Sequence of chain 1.E:
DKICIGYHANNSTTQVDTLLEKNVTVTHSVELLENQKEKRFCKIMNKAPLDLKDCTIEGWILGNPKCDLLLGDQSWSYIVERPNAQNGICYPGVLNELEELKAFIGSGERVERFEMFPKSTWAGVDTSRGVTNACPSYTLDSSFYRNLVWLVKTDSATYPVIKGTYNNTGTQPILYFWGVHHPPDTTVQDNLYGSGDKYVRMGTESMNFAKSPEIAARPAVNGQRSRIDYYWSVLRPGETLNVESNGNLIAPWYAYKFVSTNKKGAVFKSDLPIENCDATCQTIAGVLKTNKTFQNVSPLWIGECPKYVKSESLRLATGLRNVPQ

Binding-site contacts:
Ligand atom O5 contacts residue ASN167 of chain 1.E at 2.3 Å (h-bond).
Ligand atom O7 contacts residue ASN167 of chain 1.E at 3.6 Å.
Ligand atom C7 contacts residue THR240 of chain 1.E at 3.7 Å.
Ligand atom C3 contacts residue ASN167 of chain 1.E at 3.8 Å.
Ligand atom C8 contacts residue GLU205 of chain 1.E at 4.4 Å.
Ligand atom N2 contacts residue ASN167 of chain 1.E at 3.0 Å (h-bond).
Ligand atom N2 contacts residue THR240 of chain 1.E at 3.6 Å.
Ligand atom C8 contacts residue PRO219 of chain 1.A at 4.1 Å (hydrophobic).
Ligand atom C1 contacts residue ASN167 of chain 1.E at 1.4 Å.
Ligand atom C5 contacts residue ASN167 of chain 1.E at 3.7 Å.
Ligand atom O6 contacts residue THR169 of chain 1.E at 3.8 Å.
Ligand atom C1 contacts residue THR240 of chain 1.E at 4.3 Å.
Ligand atom O5 contacts residue THR169 of chain 1.E at 4.0 Å.
Ligand atom C8 contacts residue THR240 of chain 1.E at 3.5 Å.
Ligand atom C4 contacts residue ASN167 of chain 1.E at 4.2 Å.
Ligand atom C7 contacts residue ASN167 of chain 1.E at 3.5 Å.
Ligand atom C2 contacts residue ASN167 of chain 1.E at 2.5 Å.

This small molecule binds to this protein.
Small molecule (SMILES): CC(=O)N[C@@H]1[C@@H](O)[C@H](O)[C@@H](CO)O[C@H]1O

Sequence of chain 1.A:
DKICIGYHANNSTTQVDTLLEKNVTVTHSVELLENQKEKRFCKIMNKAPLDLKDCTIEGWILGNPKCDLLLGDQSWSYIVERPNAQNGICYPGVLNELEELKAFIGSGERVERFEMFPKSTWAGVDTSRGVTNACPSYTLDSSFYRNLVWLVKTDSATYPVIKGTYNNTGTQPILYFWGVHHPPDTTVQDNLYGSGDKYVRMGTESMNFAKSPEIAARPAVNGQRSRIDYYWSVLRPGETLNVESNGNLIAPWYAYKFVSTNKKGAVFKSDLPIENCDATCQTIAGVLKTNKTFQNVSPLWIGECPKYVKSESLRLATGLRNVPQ